Binding-site contacts:
Ligand atom C23 contacts residue TRP140 of chain 1.C at 4.2 Å (hydrophobic).
Ligand atom C27 contacts residue ALA137 of chain 1.C at 4.5 Å (hydrophobic).
Ligand atom C14 contacts residue ALA133 of chain 1.C at 4.3 Å (hydrophobic).
Ligand atom C5 contacts residue ALA133 of chain 1.C at 4.5 Å (hydrophobic).
Ligand atom C20 contacts residue TRP140 of chain 1.C at 4.1 Å (hydrophobic).
Ligand atom C22 contacts residue TRP140 of chain 1.C at 3.6 Å (hydrophobic).
Ligand atom C16 contacts residue CYS136 of chain 1.C at 4.2 Å (hydrophobic).
Ligand atom C26 contacts residue ILE144 of chain 1.C at 4.1 Å (hydrophobic).
Ligand atom C1 contacts residue ILE56 of chain 1.C at 4.2 Å (hydrophobic).
Ligand atom C20 contacts residue ASN60 of chain 1.C at 3.9 Å.
Ligand atom C21 contacts residue ASN60 of chain 1.C at 3.3 Å.
Ligand atom C21 contacts residue TRP140 of chain 1.C at 3.5 Å (hydrophobic).
Ligand atom C27 contacts residue VAL141 of chain 1.C at 4.4 Å (hydrophobic).
Ligand atom C12 contacts residue ASN60 of chain 1.C at 3.8 Å.
Ligand atom O1 contacts residue TRP51 of chain 1.C at 4.0 Å.
Ligand atom C8 contacts residue ALA133 of chain 1.C at 4.3 Å (hydrophobic).
Ligand atom C16 contacts residue ASN60 of chain 1.C at 4.3 Å.
Ligand atom C6 contacts residue ALA133 of chain 1.C at 4.0 Å (hydrophobic).
Ligand atom C1 contacts residue TRP51 of chain 1.C at 3.8 Å (hydrophobic).
Ligand atom C26 contacts residue TRP140 of chain 1.C at 3.9 Å (hydrophobic).
Ligand atom C2 contacts residue TRP51 of chain 1.C at 3.7 Å (hydrophobic).
Ligand atom C3 contacts residue TRP51 of chain 1.C at 4.5 Å (hydrophobic).
Ligand atom C7 contacts residue ALA133 of chain 1.C at 3.5 Å (hydrophobic).
Ligand atom C27 contacts residue TRP140 of chain 1.C at 4.5 Å (hydrophobic).
Ligand atom C17 contacts residue TRP140 of chain 1.C at 4.5 Å (hydrophobic).
Ligand atom C15 contacts residue ALA137 of chain 1.C at 4.5 Å (hydrophobic).
Ligand atom C3 contacts residue ILE56 of chain 1.C at 3.9 Å (hydrophobic).
Ligand atom C4 contacts residue ILE56 of chain 1.C at 4.4 Å (hydrophobic).
Ligand atom C16 contacts residue ALA137 of chain 1.C at 4.0 Å (hydrophobic).
Ligand atom C15 contacts residue ALA133 of chain 1.C at 3.9 Å (hydrophobic).
Ligand atom C13 contacts residue ASN60 of chain 1.C at 4.1 Å.
Ligand atom C17 contacts residue ASN60 of chain 1.C at 3.3 Å.
Ligand atom C9 contacts residue ILE56 of chain 1.C at 4.5 Å (hydrophobic).
Ligand atom C25 contacts residue TRP140 of chain 1.C at 3.9 Å (hydrophobic).
Ligand atom C16 contacts residue ALA133 of chain 1.C at 4.2 Å (hydrophobic).

This small molecule binds to this protein.
Small molecule (SMILES): CC(C)CCC[C@@H](C)[C@H]1CC[C@H]2[C@@H]3CC=C4C[C@@H](O)CC[C@]4(C)[C@H]3CC[C@]12C

Sequence of chain 1.C:
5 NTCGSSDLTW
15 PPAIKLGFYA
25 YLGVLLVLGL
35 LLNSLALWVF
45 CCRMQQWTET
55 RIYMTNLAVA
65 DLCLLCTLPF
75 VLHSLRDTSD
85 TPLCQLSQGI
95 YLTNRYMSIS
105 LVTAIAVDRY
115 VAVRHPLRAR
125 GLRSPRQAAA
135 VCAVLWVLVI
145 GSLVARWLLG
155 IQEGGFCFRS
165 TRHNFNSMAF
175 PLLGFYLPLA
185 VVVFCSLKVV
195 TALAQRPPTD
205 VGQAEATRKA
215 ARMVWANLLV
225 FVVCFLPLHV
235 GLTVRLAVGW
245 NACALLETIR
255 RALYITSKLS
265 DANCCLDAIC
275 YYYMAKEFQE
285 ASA